This protein binds this small molecule.
Small molecule (SMILES): CC(=O)CC(=O)O

Sequence of chain 1.A:
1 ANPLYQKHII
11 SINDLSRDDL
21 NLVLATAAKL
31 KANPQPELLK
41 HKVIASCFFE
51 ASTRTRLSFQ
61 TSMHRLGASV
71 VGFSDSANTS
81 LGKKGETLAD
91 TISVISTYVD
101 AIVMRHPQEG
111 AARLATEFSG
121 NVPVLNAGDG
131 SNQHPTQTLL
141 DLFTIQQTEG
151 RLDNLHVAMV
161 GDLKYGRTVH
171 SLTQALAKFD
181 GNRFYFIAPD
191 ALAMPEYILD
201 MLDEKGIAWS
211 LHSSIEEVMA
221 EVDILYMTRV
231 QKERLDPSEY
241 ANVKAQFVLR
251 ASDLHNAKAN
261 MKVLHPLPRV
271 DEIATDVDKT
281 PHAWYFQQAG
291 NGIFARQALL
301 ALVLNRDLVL

Binding-site contacts:
Ligand atom C1 contacts residue PRO268 of chain 3.A at 3.7 Å (hydrophobic).
Ligand atom O3 contacts residue ARG167 of chain 3.A at 2.9 Å (salt-bridge).
Ligand atom C2 contacts residue LYS84 of chain 1.A at 4.3 Å.
Ligand atom C4 contacts residue ARG167 of chain 3.A at 3.5 Å.
Ligand atom C2 contacts residue LEU267 of chain 3.A at 3.6 Å (hydrophobic).
Ligand atom C1 contacts residue ARG229 of chain 3.A at 3.5 Å.
Ligand atom C3 contacts residue ARG167 of chain 3.A at 3.7 Å.
Ligand atom O3 contacts residue LYS84 of chain 1.A at 3.9 Å.
Ligand atom O3 contacts residue PCT1 of chain 3.G at 3.7 Å.
Ligand atom C1 contacts residue LEU267 of chain 3.A at 4.2 Å (hydrophobic).
Ligand atom O4 contacts residue PRO268 of chain 3.A at 3.7 Å.
Ligand atom O4 contacts residue LEU267 of chain 3.A at 4.2 Å.
Ligand atom O5 contacts residue PRO268 of chain 3.A at 4.1 Å.
Ligand atom C2 contacts residue PRO268 of chain 3.A at 4.1 Å (hydrophobic).
Ligand atom O5 contacts residue ARG229 of chain 3.A at 2.9 Å (salt-bridge).
Ligand atom O5 contacts residue LYS84 of chain 1.A at 3.0 Å.
Ligand atom C3 contacts residue PCT1 of chain 3.G at 3.6 Å.
Ligand atom C1 contacts residue GLN231 of chain 3.A at 3.7 Å.
Ligand atom O4 contacts residue ARG229 of chain 3.A at 2.9 Å (salt-bridge).
Ligand atom O3 contacts residue ARG105 of chain 3.A at 3.8 Å.
Ligand atom C4 contacts residue THR168 of chain 3.A at 3.5 Å.
Ligand atom C1 contacts residue LYS84 of chain 1.A at 3.9 Å.
Ligand atom C3 contacts residue HIS134 of chain 3.A at 4.3 Å.
Ligand atom O4 contacts residue GLN231 of chain 3.A at 3.1 Å (h-bond).
Ligand atom C2 contacts residue PCT1 of chain 3.G at 3.4 Å.
Ligand atom C4 contacts residue PCT1 of chain 3.G at 3.9 Å.
Ligand atom C4 contacts residue HIS134 of chain 3.A at 3.4 Å.
Ligand atom O5 contacts residue GLN231 of chain 3.A at 3.4 Å (h-bond).

Sequence of chain 3.A:
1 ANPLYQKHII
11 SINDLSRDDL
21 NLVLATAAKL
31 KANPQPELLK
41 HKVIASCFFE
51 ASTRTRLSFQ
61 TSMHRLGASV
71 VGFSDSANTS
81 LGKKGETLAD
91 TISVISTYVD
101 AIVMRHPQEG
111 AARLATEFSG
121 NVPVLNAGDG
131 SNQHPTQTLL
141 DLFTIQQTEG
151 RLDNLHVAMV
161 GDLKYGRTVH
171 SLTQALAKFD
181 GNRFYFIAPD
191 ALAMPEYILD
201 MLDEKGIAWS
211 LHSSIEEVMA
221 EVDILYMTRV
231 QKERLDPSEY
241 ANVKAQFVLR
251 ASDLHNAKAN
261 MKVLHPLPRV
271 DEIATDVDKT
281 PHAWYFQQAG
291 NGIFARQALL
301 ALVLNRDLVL